A protein and the small-molecule ligand that binds it are described below.
Small molecule (SMILES): CO[C@H]1O[C@H](CO)[C@@H](O)[C@H](O)[C@@H]1S[C@H]1O[C@H](CO)[C@@H](O)[C@H](O)[C@@H]1O

Sequence of chain 1.B:
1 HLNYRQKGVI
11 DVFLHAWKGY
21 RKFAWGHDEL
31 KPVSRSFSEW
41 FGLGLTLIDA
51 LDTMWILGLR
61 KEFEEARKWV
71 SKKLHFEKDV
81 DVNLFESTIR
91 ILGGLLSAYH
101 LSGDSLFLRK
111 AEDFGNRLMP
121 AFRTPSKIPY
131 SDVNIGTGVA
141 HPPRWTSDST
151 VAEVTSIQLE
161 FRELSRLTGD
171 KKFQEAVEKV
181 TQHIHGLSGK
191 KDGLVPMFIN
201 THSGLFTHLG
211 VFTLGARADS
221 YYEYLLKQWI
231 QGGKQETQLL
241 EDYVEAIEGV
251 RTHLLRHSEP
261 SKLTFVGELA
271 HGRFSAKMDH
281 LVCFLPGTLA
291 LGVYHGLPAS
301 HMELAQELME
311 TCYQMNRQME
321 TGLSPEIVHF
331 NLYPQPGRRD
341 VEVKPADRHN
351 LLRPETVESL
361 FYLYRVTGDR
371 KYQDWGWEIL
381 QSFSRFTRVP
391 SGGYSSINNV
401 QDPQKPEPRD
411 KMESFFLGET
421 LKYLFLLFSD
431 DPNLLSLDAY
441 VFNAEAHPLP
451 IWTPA

Binding-site contacts:
Ligand atom O4 contacts residue ALA152 of chain 1.B at 3.5 Å.
Ligand atom O4 contacts residue GLU445 of chain 1.B at 2.7 Å (salt-bridge).
Ligand atom C3 contacts residue LEU281 of chain 1.B at 3.7 Å (hydrophobic).
Ligand atom C5 contacts residue PHE415 of chain 1.B at 3.6 Å (hydrophobic).
Ligand atom O1 contacts residue LEU281 of chain 1.B at 3.7 Å.
Ligand atom O4 contacts residue ARG217 of chain 1.B at 2.9 Å (salt-bridge).
Ligand atom C4 contacts residue ASP219 of chain 1.B at 3.6 Å.
Ligand atom C3 contacts residue GLU445 of chain 1.B at 3.0 Å.
Ligand atom C6 contacts residue PRO354 of chain 1.B at 3.6 Å (hydrophobic).
Ligand atom O5 contacts residue ARG353 of chain 1.B at 3.7 Å.
Ligand atom O6 contacts residue ARG353 of chain 1.B at 2.9 Å (salt-bridge).
Ligand atom O1 contacts residue ACT1 of chain 1.Q at 3.5 Å.
Ligand atom S2 contacts residue PHE85 of chain 1.B at 3.7 Å.
Ligand atom O2 contacts residue CA1 of chain 1.N at 2.6 Å.
Ligand atom O3 contacts residue CA1 of chain 1.N at 2.4 Å.
Ligand atom O6 contacts residue PRO354 of chain 1.B at 3.7 Å.
Ligand atom C3 contacts residue ALA444 of chain 1.B at 3.4 Å (hydrophobic).
Ligand atom O3 contacts residue ALA444 of chain 1.B at 3.0 Å (h-bond).
Ligand atom O6 contacts residue GLU153 of chain 1.B at 2.7 Å (salt-bridge).
Ligand atom C2 contacts residue ILE89 of chain 1.B at 3.6 Å (hydrophobic).
Ligand atom C4 contacts residue GLU419 of chain 1.B at 3.2 Å.
Ligand atom O3 contacts residue LEU281 of chain 1.B at 3.8 Å.
Ligand atom C3 contacts residue CA1 of chain 1.N at 3.4 Å.
Ligand atom C1 contacts residue ACT1 of chain 1.Q at 3.7 Å.
Ligand atom O4 contacts residue ARG90 of chain 1.B at 3.6 Å (salt-bridge).
Ligand atom C1M contacts residue ACT1 of chain 1.Q at 3.2 Å.
Ligand atom O4 contacts residue ASP219 of chain 1.B at 2.7 Å (salt-bridge).
Ligand atom C4 contacts residue GLU445 of chain 1.B at 3.0 Å.
Ligand atom C3 contacts residue GLU419 of chain 1.B at 3.1 Å.
Ligand atom C4 contacts residue PHE415 of chain 1.B at 3.6 Å (hydrophobic).
Ligand atom O3 contacts residue ASP219 of chain 1.B at 2.4 Å (salt-bridge).
Ligand atom O6 contacts residue GLU355 of chain 1.B at 2.7 Å (salt-bridge).
Ligand atom O3 contacts residue GLU419 of chain 1.B at 2.6 Å (salt-bridge).
Ligand atom O2 contacts residue ALA444 of chain 1.B at 3.2 Å (h-bond).
Ligand atom C6 contacts residue GLU355 of chain 1.B at 3.1 Å.
Ligand atom C2 contacts residue CA1 of chain 1.N at 3.5 Å.
Ligand atom C3 contacts residue ASP219 of chain 1.B at 3.3 Å.
Ligand atom O5 contacts residue ACT1 of chain 1.Q at 3.7 Å.
Ligand atom O4 contacts residue PHE415 of chain 1.B at 3.5 Å.
Ligand atom C6 contacts residue GLU153 of chain 1.B at 3.5 Å.